Sequence of chain 1.J:
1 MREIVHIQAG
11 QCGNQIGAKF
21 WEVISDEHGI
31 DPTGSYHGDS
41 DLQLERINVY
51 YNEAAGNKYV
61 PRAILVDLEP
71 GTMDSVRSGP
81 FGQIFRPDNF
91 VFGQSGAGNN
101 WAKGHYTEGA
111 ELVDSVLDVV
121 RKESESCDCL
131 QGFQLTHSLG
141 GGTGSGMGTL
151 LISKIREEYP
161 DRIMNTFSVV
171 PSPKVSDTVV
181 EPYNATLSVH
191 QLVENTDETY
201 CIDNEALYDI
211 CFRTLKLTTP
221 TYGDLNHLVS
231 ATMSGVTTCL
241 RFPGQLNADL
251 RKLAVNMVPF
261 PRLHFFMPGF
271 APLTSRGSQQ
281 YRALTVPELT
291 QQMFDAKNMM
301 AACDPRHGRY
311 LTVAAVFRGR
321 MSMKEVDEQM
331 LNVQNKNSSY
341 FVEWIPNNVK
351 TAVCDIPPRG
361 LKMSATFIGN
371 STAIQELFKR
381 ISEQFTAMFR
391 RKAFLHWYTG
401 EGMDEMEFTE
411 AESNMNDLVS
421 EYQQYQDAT

This small molecule binds to this protein.
Small molecule (SMILES): CC(=O)O[C@H]1C(=O)[C@@]2(C)[C@H]([C@H](OC(=O)c3ccccc3)[C@]3(O)C[C@H](OC(=O)[C@H](O)[C@@H](NC(=O)c4ccccc4)c4ccccc4)C(C)=C1C3(C)C)[C@]1(OC(C)=O)CO[C@@H]1C[C@@H]2O

Binding-site contacts:
Ligand atom O12 contacts residue ARG359 of chain 1.J at 3.0 Å (salt-bridge).
Ligand atom C41 contacts residue SER234 of chain 1.J at 3.7 Å.
Ligand atom O11 contacts residue LEU361 of chain 1.J at 3.5 Å.
Ligand atom C47 contacts residue ARG276 of chain 1.J at 3.6 Å.
Ligand atom C28 contacts residue ARG359 of chain 1.J at 3.4 Å.
Ligand atom O05 contacts residue LEU361 of chain 1.J at 3.3 Å.
Ligand atom C42 contacts residue PRO358 of chain 1.J at 3.8 Å (hydrophobic).
Ligand atom C33 contacts residue ASP26 of chain 1.J at 3.2 Å.
Ligand atom C41 contacts residue GLU27 of chain 1.J at 3.3 Å.
Ligand atom C30 contacts residue HIS227 of chain 1.J at 3.5 Å.
Ligand atom C13 contacts residue HIS227 of chain 1.J at 3.7 Å.
Ligand atom O08 contacts residue GLN279 of chain 1.J at 2.9 Å (h-bond).
Ligand atom C06 contacts residue HIS227 of chain 1.J at 3.3 Å.
Ligand atom O03 contacts residue ARG276 of chain 1.J at 3.4 Å.
Ligand atom C27 contacts residue ARG359 of chain 1.J at 3.1 Å.
Ligand atom C41 contacts residue VAL23 of chain 1.J at 3.8 Å (hydrophobic).
Ligand atom C34 contacts residue ASP26 of chain 1.J at 3.2 Å.
Ligand atom C44 contacts residue ARG359 of chain 1.J at 3.8 Å.
Ligand atom C08 contacts residue LEU217 of chain 1.J at 3.7 Å (hydrophobic).
Ligand atom C31 contacts residue HIS227 of chain 1.J at 3.7 Å.
Ligand atom C07 contacts residue ASP224 of chain 1.J at 3.7 Å.
Ligand atom C09 contacts residue LEU215 of chain 1.J at 3.7 Å (hydrophobic).
Ligand atom O10 contacts residue GLY360 of chain 1.J at 3.8 Å.
Ligand atom O13 contacts residue PRO358 of chain 1.J at 3.4 Å.
Ligand atom C36 contacts residue HIS227 of chain 1.J at 3.3 Å.
Ligand atom C40 contacts residue SER234 of chain 1.J at 3.3 Å.
Ligand atom O06 contacts residue LEU273 of chain 1.J at 3.3 Å.
Ligand atom O14 contacts residue HIS227 of chain 1.J at 2.9 Å (h-bond).
Ligand atom C06 contacts residue LEU228 of chain 1.J at 3.7 Å (hydrophobic).
Ligand atom O07 contacts residue GLN279 of chain 1.J at 3.0 Å (h-bond).
Ligand atom C39 contacts residue ALA231 of chain 1.J at 3.8 Å (hydrophobic).
Ligand atom C37 contacts residue PRO358 of chain 1.J at 3.8 Å (hydrophobic).
Ligand atom C28 contacts residue PRO358 of chain 1.J at 3.8 Å (hydrophobic).
Ligand atom O13 contacts residue ARG359 of chain 1.J at 2.8 Å (salt-bridge).
Ligand atom C07 contacts residue LEU228 of chain 1.J at 3.6 Å (hydrophobic).
Ligand atom O06 contacts residue THR274 of chain 1.J at 3.7 Å.
Ligand atom O06 contacts residue PRO272 of chain 1.J at 3.8 Å.
Ligand atom C08 contacts residue LEU215 of chain 1.J at 3.7 Å (hydrophobic).
Ligand atom C40 contacts residue ARG318 of chain 1.J at 3.8 Å.
Ligand atom C16 contacts residue THR274 of chain 1.J at 3.8 Å.